The protein below binds the small molecule below.
Small molecule (SMILES): OC[C@H]1O[C@H](O)[C@H](O)[C@@H]1O

Sequence of chain 1.D:
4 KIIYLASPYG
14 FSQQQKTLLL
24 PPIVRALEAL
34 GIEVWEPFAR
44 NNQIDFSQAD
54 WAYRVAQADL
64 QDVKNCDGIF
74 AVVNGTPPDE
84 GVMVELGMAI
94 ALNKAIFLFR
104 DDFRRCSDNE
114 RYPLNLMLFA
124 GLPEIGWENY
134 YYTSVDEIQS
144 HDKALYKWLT

Binding-site contacts:
Ligand atom C1 contacts residue ASP62 of chain 1.D at 3.0 Å.
Ligand atom C5 contacts residue MET120 of chain 1.A at 4.0 Å (hydrophobic).
Ligand atom O2 contacts residue GLU88 of chain 1.D at 2.6 Å (salt-bridge).
Ligand atom C5 contacts residue ASP62 of chain 1.D at 3.1 Å.
Ligand atom O4 contacts residue TYR7 of chain 1.D at 4.3 Å.
Ligand atom O3 contacts residue PHE14 of chain 1.D at 4.1 Å.
Ligand atom O4 contacts residue ASP62 of chain 1.D at 2.6 Å (salt-bridge).
Ligand atom C3 contacts residue GLN46 of chain 1.D at 4.3 Å.
Ligand atom C1 contacts residue MET120 of chain 1.A at 4.3 Å (hydrophobic).
Ligand atom C2 contacts residue GLU88 of chain 1.D at 2.8 Å.
Ligand atom C5 contacts residue ASP111 of chain 1.A at 4.2 Å.
Ligand atom O2 contacts residue ALA9 of chain 1.D at 3.9 Å.
Ligand atom C4 contacts residue GLN46 of chain 1.D at 4.3 Å.
Ligand atom O4 contacts residue GLU88 of chain 1.D at 2.5 Å (salt-bridge).
Ligand atom C1 contacts residue PRO40 of chain 1.D at 4.2 Å (hydrophobic).
Ligand atom O5 contacts residue VAL58 of chain 1.D at 4.2 Å.
Ligand atom C2 contacts residue ASP62 of chain 1.D at 3.6 Å.
Ligand atom C2 contacts residue TYR7 of chain 1.D at 3.6 Å (hydrophobic).
Ligand atom O5 contacts residue GLN46 of chain 1.D at 2.8 Å (h-bond).
Ligand atom O2 contacts residue PRO40 of chain 1.D at 3.7 Å.
Ligand atom C4 contacts residue GLU88 of chain 1.D at 3.5 Å.
Ligand atom C3 contacts residue PHE41 of chain 1.D at 3.9 Å (hydrophobic).
Ligand atom C1 contacts residue TYR7 of chain 1.D at 3.0 Å (hydrophobic).
Ligand atom O3 contacts residue PHE41 of chain 1.D at 3.5 Å.
Ligand atom O2 contacts residue SER10 of chain 1.D at 3.7 Å.
Ligand atom C4 contacts residue ASP62 of chain 1.D at 3.4 Å.
Ligand atom C3 contacts residue GLU88 of chain 1.D at 3.8 Å.
Ligand atom C4 contacts residue MET120 of chain 1.A at 3.6 Å (hydrophobic).
Ligand atom O2 contacts residue TYR7 of chain 1.D at 4.1 Å.
Ligand atom C1 contacts residue GLU88 of chain 1.D at 1.4 Å.
Ligand atom C5 contacts residue LEU119 of chain 1.A at 3.9 Å (hydrophobic).
Ligand atom O4 contacts residue MET120 of chain 1.A at 3.1 Å.
Ligand atom C3 contacts residue ASP62 of chain 1.D at 3.8 Å.
Ligand atom O5 contacts residue ASP62 of chain 1.D at 2.4 Å (salt-bridge).
Ligand atom C2 contacts residue PRO40 of chain 1.D at 3.5 Å (hydrophobic).
Ligand atom O3 contacts residue SER10 of chain 1.D at 3.6 Å (h-bond).
Ligand atom C5 contacts residue GLN46 of chain 1.D at 3.0 Å.

Sequence of chain 1.A:
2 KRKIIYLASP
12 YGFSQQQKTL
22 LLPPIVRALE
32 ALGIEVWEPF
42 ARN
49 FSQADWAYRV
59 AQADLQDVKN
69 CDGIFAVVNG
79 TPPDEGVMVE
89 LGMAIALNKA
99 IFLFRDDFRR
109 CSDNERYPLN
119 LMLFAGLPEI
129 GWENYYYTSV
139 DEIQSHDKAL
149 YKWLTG